Sequence of chain 2.A:
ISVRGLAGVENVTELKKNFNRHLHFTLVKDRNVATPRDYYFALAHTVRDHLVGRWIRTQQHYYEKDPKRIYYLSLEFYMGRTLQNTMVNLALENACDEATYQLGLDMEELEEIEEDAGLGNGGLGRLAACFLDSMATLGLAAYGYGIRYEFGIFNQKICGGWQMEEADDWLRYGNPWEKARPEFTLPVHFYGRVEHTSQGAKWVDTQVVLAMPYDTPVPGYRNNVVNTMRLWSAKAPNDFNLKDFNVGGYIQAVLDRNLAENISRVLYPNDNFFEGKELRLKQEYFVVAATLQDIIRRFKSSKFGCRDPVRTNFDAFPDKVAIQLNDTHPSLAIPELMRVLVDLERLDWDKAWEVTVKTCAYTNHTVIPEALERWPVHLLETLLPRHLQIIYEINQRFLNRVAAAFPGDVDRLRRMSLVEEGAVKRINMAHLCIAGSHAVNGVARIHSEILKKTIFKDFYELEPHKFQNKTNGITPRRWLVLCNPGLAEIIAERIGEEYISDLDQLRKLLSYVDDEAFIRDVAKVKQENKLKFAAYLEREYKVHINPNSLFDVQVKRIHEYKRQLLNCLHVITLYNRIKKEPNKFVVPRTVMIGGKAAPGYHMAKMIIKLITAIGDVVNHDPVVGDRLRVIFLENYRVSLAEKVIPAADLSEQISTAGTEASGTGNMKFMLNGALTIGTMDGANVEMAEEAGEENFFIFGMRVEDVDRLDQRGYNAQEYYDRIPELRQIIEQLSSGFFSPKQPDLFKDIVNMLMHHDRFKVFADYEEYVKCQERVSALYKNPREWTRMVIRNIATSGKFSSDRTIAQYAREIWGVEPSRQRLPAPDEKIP

Sequence of chain 1.A:
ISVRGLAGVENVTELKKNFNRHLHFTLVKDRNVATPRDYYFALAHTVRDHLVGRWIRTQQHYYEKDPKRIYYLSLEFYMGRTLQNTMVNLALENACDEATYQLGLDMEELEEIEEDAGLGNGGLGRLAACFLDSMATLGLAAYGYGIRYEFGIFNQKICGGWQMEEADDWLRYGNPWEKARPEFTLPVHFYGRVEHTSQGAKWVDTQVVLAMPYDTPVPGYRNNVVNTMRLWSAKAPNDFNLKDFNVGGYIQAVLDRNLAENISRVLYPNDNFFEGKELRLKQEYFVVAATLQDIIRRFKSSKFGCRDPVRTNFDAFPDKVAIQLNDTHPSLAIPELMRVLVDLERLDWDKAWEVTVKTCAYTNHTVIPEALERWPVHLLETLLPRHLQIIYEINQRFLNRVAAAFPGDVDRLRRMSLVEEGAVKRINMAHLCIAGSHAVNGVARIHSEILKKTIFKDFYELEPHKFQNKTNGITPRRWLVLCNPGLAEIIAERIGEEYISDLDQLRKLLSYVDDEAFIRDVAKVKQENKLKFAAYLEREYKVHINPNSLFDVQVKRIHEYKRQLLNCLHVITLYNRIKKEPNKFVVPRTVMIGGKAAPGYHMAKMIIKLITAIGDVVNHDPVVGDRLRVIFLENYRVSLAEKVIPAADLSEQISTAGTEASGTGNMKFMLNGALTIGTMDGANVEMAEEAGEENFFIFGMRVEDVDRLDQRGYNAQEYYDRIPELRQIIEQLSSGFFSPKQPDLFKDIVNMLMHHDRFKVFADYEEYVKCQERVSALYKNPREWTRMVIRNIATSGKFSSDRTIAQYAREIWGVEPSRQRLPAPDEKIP

A protein and the small-molecule ligand that binds it are described below.
Small molecule (SMILES): O=c1[nH]cnc2c1ncn2[C@@H]1O[C@H](COP(=O)(O)O)[C@@H](O)[C@H]1O

Binding-site contacts:
Ligand atom C6 contacts residue TYR75 of chain 2.A at 3.5 Å (hydrophobic).
Ligand atom O2P contacts residue ARG309 of chain 2.A at 4.2 Å.
Ligand atom N9 contacts residue TYR75 of chain 2.A at 3.7 Å.
Ligand atom O4' contacts residue GLN71 of chain 2.A at 3.8 Å.
Ligand atom P contacts residue ARG309 of chain 2.A at 4.4 Å.
Ligand atom C2' contacts residue GLN72 of chain 2.A at 4.2 Å.
Ligand atom P contacts residue ARG310 of chain 2.A at 3.7 Å.
Ligand atom C4' contacts residue GLN71 of chain 2.A at 3.7 Å.
Ligand atom O4' contacts residue GLN72 of chain 2.A at 4.1 Å.
Ligand atom O2' contacts residue ASP42 of chain 1.A at 3.8 Å.
Ligand atom O1P contacts residue TYR155 of chain 2.A at 4.2 Å.
Ligand atom O3P contacts residue ARG310 of chain 2.A at 3.8 Å.
Ligand atom C1' contacts residue GLN72 of chain 2.A at 3.9 Å.
Ligand atom C5' contacts residue GLN71 of chain 2.A at 3.9 Å.
Ligand atom N9 contacts residue VAL45 of chain 1.A at 4.3 Å.
Ligand atom C4 contacts residue VAL45 of chain 1.A at 4.3 Å (hydrophobic).
Ligand atom C2' contacts residue VAL45 of chain 1.A at 4.1 Å (hydrophobic).
Ligand atom C1' contacts residue TYR75 of chain 2.A at 3.8 Å (hydrophobic).
Ligand atom C2 contacts residue TYR75 of chain 2.A at 3.8 Å (hydrophobic).
Ligand atom O3P contacts residue ARG309 of chain 2.A at 3.1 Å (salt-bridge).
Ligand atom O6 contacts residue TYR75 of chain 2.A at 3.7 Å.
Ligand atom N7 contacts residue TYR75 of chain 2.A at 3.8 Å.
Ligand atom C8 contacts residue TYR75 of chain 2.A at 3.8 Å (hydrophobic).
Ligand atom N3 contacts residue TYR75 of chain 2.A at 3.5 Å.
Ligand atom C4' contacts residue TYR75 of chain 2.A at 4.4 Å (hydrophobic).
Ligand atom O3' contacts residue VAL45 of chain 1.A at 4.4 Å.
Ligand atom N3 contacts residue GLN72 of chain 2.A at 3.9 Å.
Ligand atom C5 contacts residue VAL45 of chain 1.A at 4.4 Å (hydrophobic).
Ligand atom C5 contacts residue TYR75 of chain 2.A at 3.6 Å (hydrophobic).
Ligand atom N1 contacts residue TYR75 of chain 2.A at 3.8 Å.
Ligand atom C2' contacts residue ASP42 of chain 1.A at 4.3 Å.
Ligand atom O2P contacts residue ARG310 of chain 2.A at 3.7 Å.
Ligand atom C4' contacts residue GLN72 of chain 2.A at 4.2 Å.
Ligand atom O1P contacts residue ARG310 of chain 2.A at 2.7 Å (salt-bridge).
Ligand atom C3' contacts residue VAL45 of chain 1.A at 4.4 Å (hydrophobic).
Ligand atom C4 contacts residue TYR75 of chain 2.A at 3.5 Å (hydrophobic).
Ligand atom O4' contacts residue TYR75 of chain 2.A at 3.2 Å.
Ligand atom O3' contacts residue ASP42 of chain 1.A at 4.3 Å.
Ligand atom O2' contacts residue GLN72 of chain 2.A at 3.4 Å (h-bond).